Sequence of chain 34.A:
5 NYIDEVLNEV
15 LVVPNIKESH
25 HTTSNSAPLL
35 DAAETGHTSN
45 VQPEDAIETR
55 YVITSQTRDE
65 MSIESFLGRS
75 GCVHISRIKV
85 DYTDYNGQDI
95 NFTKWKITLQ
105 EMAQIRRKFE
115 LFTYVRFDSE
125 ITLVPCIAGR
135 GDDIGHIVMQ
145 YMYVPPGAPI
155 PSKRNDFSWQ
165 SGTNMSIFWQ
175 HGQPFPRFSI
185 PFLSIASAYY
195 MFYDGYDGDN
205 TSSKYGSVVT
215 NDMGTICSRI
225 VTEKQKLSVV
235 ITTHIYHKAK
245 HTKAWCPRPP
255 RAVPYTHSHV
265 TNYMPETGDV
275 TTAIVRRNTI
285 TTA

This small molecule binds to this protein.
Small molecule (SMILES): OC[C@H]1O[C@@](CO)(O[C@H]2O[C@H](CO)[C@@H](O)[C@H](O)[C@H]2O)[C@@H](O)[C@@H]1O

Binding-site contacts:
Ligand atom O3 contacts residue TYR194 of chain 34.A at 3.9 Å.
Ligand atom C3 contacts residue ASN215 of chain 34.A at 3.5 Å.
Ligand atom O3 contacts residue MET217 of chain 34.A at 2.5 Å (h-bond).
Ligand atom O6 contacts residue THR102 of chain 34.A at 2.4 Å.
Ligand atom O4 contacts residue ILE101 of chain 34.A at 4.0 Å.
Ligand atom O2 contacts residue TYR193 of chain 34.A at 3.9 Å.
Ligand atom O3 contacts residue ASN215 of chain 34.A at 2.1 Å.
Ligand atom O1 contacts residue TYR194 of chain 34.A at 3.8 Å.
Ligand atom O3 contacts residue ILE101 of chain 34.A at 3.5 Å.
Ligand atom C3 contacts residue MET217 of chain 34.A at 3.2 Å (hydrophobic).
Ligand atom O4 contacts residue ASN215 of chain 34.A at 3.4 Å (h-bond).
Ligand atom O1 contacts residue MET195 of chain 34.A at 3.8 Å.
Ligand atom C5 contacts residue LEU103 of chain 34.A at 3.0 Å (hydrophobic).
Ligand atom C4 contacts residue HIS263 of chain 34.A at 3.7 Å.
Ligand atom O4 contacts residue THR102 of chain 34.A at 3.8 Å.
Ligand atom O6 contacts residue LEU103 of chain 34.A at 3.3 Å.
Ligand atom O2 contacts residue MET195 of chain 34.A at 3.6 Å.
Ligand atom O5 contacts residue LEU103 of chain 34.A at 3.3 Å.
Ligand atom O6 contacts residue HIS241 of chain 34.A at 4.0 Å.
Ligand atom C5 contacts residue THR102 of chain 34.A at 2.8 Å.
Ligand atom O5 contacts residue THR102 of chain 34.A at 3.6 Å.
Ligand atom O5 contacts residue LEU103 of chain 34.A at 3.0 Å (h-bond).
Ligand atom C6 contacts residue ILE101 of chain 34.A at 3.2 Å (hydrophobic).
Ligand atom O1 contacts residue GLN104 of chain 34.A at 3.9 Å.
Ligand atom C4 contacts residue THR102 of chain 34.A at 3.9 Å.
Ligand atom C5 contacts residue HIS263 of chain 34.A at 3.9 Å.
Ligand atom C6 contacts residue THR102 of chain 34.A at 1.9 Å.
Ligand atom O2 contacts residue MET217 of chain 34.A at 3.3 Å (h-bond).
Ligand atom C4 contacts residue ASN215 of chain 34.A at 4.0 Å.
Ligand atom C5 contacts residue LEU103 of chain 34.A at 3.5 Å (hydrophobic).
Ligand atom C6 contacts residue HIS241 of chain 34.A at 3.7 Å.
Ligand atom O6 contacts residue ILE101 of chain 34.A at 2.1 Å (h-bond).
Ligand atom C1 contacts residue MET195 of chain 34.A at 3.2 Å (hydrophobic).
Ligand atom C6 contacts residue LEU103 of chain 34.A at 2.7 Å (hydrophobic).
Ligand atom C6 contacts residue LEU103 of chain 34.A at 3.2 Å (hydrophobic).
Ligand atom O4 contacts residue HIS263 of chain 34.A at 2.6 Å.
Ligand atom O2 contacts residue ASN215 of chain 34.A at 3.5 Å.
Ligand atom C2 contacts residue TYR193 of chain 34.A at 3.8 Å (hydrophobic).
Ligand atom O6 contacts residue LEU103 of chain 34.A at 4.0 Å.
Ligand atom C2 contacts residue MET217 of chain 34.A at 3.5 Å (hydrophobic).